A protein and the small-molecule ligand that binds it are described below.
Small molecule (SMILES): CCCCCCCCCC(=O)N(CCO)C[C@@H](O)[C@@H](O)[C@@H](O)[C@@H](O)CO

Binding-site contacts:
Ligand atom O47 contacts residue THR43 of chain 1.E at 4.5 Å.
Ligand atom C1 contacts residue LEU55 of chain 1.E at 3.7 Å (hydrophobic).
Ligand atom C15 contacts residue VAL51 of chain 1.E at 4.3 Å (hydrophobic).
Ligand atom C43 contacts residue 2CV1 of chain 1.O at 4.2 Å.
Ligand atom C60 contacts residue 2CV1 of chain 1.O at 3.7 Å.
Ligand atom C9 contacts residue VAL51 of chain 1.E at 4.0 Å (hydrophobic).
Ligand atom O34 contacts residue ILE25 of chain 1.E at 4.3 Å.
Ligand atom O44 contacts residue 2CV1 of chain 1.O at 4.1 Å.
Ligand atom O53 contacts residue 2CV1 of chain 1.O at 2.5 Å (h-bond).
Ligand atom O34 contacts residue CYS47 of chain 1.E at 4.2 Å.
Ligand atom C0 contacts residue LEU55 of chain 1.E at 3.4 Å (hydrophobic).
Ligand atom O49 contacts residue 2CV1 of chain 1.O at 4.1 Å.
Ligand atom C42 contacts residue THR43 of chain 1.E at 4.2 Å.
Ligand atom C36 contacts residue 2CV1 of chain 1.O at 4.4 Å.
Ligand atom O47 contacts residue 2CV1 of chain 1.O at 4.4 Å.
Ligand atom C30 contacts residue CYS47 of chain 1.E at 4.1 Å (hydrophobic).
Ligand atom C40 contacts residue 2CV1 of chain 1.O at 3.9 Å.
Ligand atom C27 contacts residue CYS47 of chain 1.E at 4.2 Å (hydrophobic).
Ligand atom C18 contacts residue VAL51 of chain 1.E at 4.3 Å (hydrophobic).
Ligand atom C9 contacts residue LEU55 of chain 1.E at 4.3 Å (hydrophobic).
Ligand atom C41 contacts residue THR43 of chain 1.E at 4.4 Å.
Ligand atom C41 contacts residue 2CV1 of chain 1.O at 4.4 Å.
Ligand atom O47 contacts residue ILE25 of chain 1.E at 3.8 Å.
Ligand atom C43 contacts residue ILE28 of chain 1.E at 4.0 Å (hydrophobic).
Ligand atom O51 contacts residue THR43 of chain 1.E at 3.6 Å.
Ligand atom C43 contacts residue THR43 of chain 1.E at 3.9 Å.
Ligand atom O47 contacts residue CYS47 of chain 1.E at 4.3 Å.
Ligand atom O51 contacts residue ILE25 of chain 1.E at 3.9 Å.
Ligand atom O44 contacts residue ILE28 of chain 1.E at 3.8 Å.
Ligand atom O63 contacts residue 2CV1 of chain 1.O at 3.0 Å (h-bond).
Ligand atom O44 contacts residue THR43 of chain 1.E at 3.4 Å (h-bond).
Ligand atom O44 contacts residue LEU40 of chain 1.E at 3.9 Å.
Ligand atom C42 contacts residue 2CV1 of chain 1.O at 3.7 Å.

Sequence of chain 1.E:
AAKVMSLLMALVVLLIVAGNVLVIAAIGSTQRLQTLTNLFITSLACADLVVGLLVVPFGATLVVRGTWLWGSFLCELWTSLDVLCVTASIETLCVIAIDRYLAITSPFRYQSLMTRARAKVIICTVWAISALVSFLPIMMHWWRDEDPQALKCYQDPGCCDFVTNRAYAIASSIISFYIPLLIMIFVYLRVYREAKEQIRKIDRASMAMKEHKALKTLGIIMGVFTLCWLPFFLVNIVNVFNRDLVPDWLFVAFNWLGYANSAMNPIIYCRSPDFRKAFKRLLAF